Binding-site contacts:
Ligand atom O7 contacts residue ASN324 of chain 1.I at 4.0 Å.
Ligand atom C4 contacts residue ASN324 of chain 1.I at 4.3 Å.
Ligand atom O5 contacts residue ASN324 of chain 1.I at 2.3 Å (h-bond).
Ligand atom N2 contacts residue ASN324 of chain 1.I at 2.5 Å (h-bond).
Ligand atom C3 contacts residue ASN324 of chain 1.I at 3.9 Å.
Ligand atom C2 contacts residue ASN324 of chain 1.I at 2.6 Å.
Ligand atom C8 contacts residue ASN324 of chain 1.I at 3.4 Å.
Ligand atom C1 contacts residue ASN324 of chain 1.I at 1.5 Å.
Ligand atom C7 contacts residue ASN324 of chain 1.I at 3.1 Å.
Ligand atom C5 contacts residue ASN324 of chain 1.I at 3.7 Å.

Sequence of chain 1.I:
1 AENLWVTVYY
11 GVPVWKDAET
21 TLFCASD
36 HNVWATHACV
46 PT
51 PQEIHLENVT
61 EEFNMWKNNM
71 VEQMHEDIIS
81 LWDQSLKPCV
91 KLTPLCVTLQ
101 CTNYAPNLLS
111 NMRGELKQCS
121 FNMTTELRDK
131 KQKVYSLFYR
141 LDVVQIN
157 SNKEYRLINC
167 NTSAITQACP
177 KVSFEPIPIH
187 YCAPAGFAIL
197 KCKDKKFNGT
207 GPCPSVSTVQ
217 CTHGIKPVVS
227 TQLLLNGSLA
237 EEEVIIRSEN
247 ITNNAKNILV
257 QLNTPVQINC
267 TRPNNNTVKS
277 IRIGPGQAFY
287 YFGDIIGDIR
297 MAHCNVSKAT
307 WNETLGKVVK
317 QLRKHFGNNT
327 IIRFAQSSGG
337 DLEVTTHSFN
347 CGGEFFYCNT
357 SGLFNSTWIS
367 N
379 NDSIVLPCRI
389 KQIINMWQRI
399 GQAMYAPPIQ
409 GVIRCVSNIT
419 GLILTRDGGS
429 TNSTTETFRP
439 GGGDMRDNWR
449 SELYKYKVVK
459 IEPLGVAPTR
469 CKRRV

This protein binds this small molecule.
Small molecule (SMILES): CC(=O)N[C@@H]1[C@@H](O)[C@H](O)[C@@H](CO)O[C@H]1O